Sequence of chain 49.T:
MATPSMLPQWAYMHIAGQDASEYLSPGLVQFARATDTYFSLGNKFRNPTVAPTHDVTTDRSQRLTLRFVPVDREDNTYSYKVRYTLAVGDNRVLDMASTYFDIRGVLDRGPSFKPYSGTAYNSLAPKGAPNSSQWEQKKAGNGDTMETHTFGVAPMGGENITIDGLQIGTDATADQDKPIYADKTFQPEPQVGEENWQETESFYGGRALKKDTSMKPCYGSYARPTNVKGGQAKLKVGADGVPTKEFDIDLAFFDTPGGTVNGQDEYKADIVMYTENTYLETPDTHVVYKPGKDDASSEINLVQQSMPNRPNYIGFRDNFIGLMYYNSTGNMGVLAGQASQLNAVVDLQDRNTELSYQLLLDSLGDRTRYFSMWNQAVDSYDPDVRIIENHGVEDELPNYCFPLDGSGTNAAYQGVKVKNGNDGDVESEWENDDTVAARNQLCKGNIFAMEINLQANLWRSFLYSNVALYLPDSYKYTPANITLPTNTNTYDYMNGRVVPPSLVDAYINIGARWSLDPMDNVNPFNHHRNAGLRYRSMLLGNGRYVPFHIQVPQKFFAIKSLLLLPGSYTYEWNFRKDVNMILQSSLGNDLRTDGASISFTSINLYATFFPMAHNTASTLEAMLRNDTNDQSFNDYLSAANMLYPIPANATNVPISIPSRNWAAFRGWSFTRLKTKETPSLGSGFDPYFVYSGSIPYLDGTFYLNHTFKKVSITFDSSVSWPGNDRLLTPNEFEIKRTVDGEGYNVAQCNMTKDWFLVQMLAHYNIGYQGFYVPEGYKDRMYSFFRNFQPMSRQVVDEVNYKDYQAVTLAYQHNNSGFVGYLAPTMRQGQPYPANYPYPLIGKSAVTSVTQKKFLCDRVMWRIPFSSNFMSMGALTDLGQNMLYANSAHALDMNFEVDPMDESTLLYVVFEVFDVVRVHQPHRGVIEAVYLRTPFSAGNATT

Binding-site contacts:
Ligand atom N contacts residue ASN47 of chain 49.U at 3.8 Å.
Ligand atom OD2 contacts residue PRO864 of chain 49.T at 3.7 Å.
Ligand atom OD1 contacts residue ALA874 of chain 49.T at 3.7 Å.
Ligand atom CD1 contacts residue ALA20 of chain 49.U at 3.7 Å (hydrophobic).
Ligand atom CD1 contacts residue LEU637 of chain 49.T at 3.7 Å (hydrophobic).
Ligand atom CD1 contacts residue SER21 of chain 49.U at 3.6 Å.
Ligand atom CB contacts residue PHE45 of chain 49.U at 3.3 Å (hydrophobic).
Ligand atom CG2 contacts residue LEU637 of chain 49.T at 3.8 Å (hydrophobic).
Ligand atom CD1 contacts residue ASN634 of chain 49.T at 3.6 Å.
Ligand atom O contacts residue TYR636 of chain 49.T at 3.5 Å (h-bond).
Ligand atom CA contacts residue ASN47 of chain 49.U at 3.8 Å.
Ligand atom ND2 contacts residue ARG666 of chain 49.T at 3.4 Å (salt-bridge).
Ligand atom O contacts residue ASN47 of chain 49.U at 3.3 Å (h-bond).
Ligand atom N contacts residue TYR636 of chain 49.T at 3.8 Å.
Ligand atom CG1 contacts residue GLU911 of chain 49.T at 3.7 Å.
Ligand atom O contacts residue GLU911 of chain 49.T at 3.1 Å (salt-bridge).
Ligand atom CE1 contacts residue ASN634 of chain 49.T at 3.4 Å.
Ligand atom CA contacts residue GLY42 of chain 49.U at 3.6 Å.
Ligand atom O contacts residue GLY42 of chain 49.U at 2.9 Å (h-bond).
Ligand atom O contacts residue ARG666 of chain 49.T at 3.1 Å (salt-bridge).
Ligand atom N contacts residue PHE45 of chain 49.U at 3.4 Å (h-bond).
Ligand atom N contacts residue ARG46 of chain 49.U at 3.5 Å (salt-bridge).
Ligand atom N contacts residue SER871 of chain 49.T at 3.5 Å (h-bond).
Ligand atom CA contacts residue TYR636 of chain 49.T at 3.7 Å (hydrophobic).
Ligand atom O contacts residue TYR636 of chain 49.T at 3.1 Å (h-bond).
Ligand atom C contacts residue GLU911 of chain 49.T at 3.3 Å.
Ligand atom CD1 contacts residue ARG33 of chain 49.U at 3.8 Å.
Ligand atom CB contacts residue GLY42 of chain 49.U at 3.5 Å.
Ligand atom N contacts residue GLY42 of chain 49.U at 3.2 Å (h-bond).
Ligand atom CZ contacts residue PHE633 of chain 49.T at 3.7 Å (hydrophobic).
Ligand atom CG2 contacts residue TYR636 of chain 49.T at 3.4 Å (hydrophobic).
Ligand atom CA contacts residue PHE45 of chain 49.U at 3.6 Å (hydrophobic).
Ligand atom CZ contacts residue ASN634 of chain 49.T at 3.8 Å.
Ligand atom O contacts residue ARG46 of chain 49.U at 3.5 Å (salt-bridge).
Ligand atom CA contacts residue GLU911 of chain 49.T at 3.8 Å.
Ligand atom CB contacts residue GLY42 of chain 49.U at 3.7 Å.
Ligand atom C contacts residue GLY42 of chain 49.U at 3.5 Å.
Ligand atom OD1 contacts residue ALA762 of chain 49.T at 3.5 Å.
Ligand atom OD1 contacts residue ARG862 of chain 49.T at 3.1 Å.
Ligand atom OD2 contacts residue SER871 of chain 49.T at 3.2 Å (h-bond).

Sequence of chain 49.U:
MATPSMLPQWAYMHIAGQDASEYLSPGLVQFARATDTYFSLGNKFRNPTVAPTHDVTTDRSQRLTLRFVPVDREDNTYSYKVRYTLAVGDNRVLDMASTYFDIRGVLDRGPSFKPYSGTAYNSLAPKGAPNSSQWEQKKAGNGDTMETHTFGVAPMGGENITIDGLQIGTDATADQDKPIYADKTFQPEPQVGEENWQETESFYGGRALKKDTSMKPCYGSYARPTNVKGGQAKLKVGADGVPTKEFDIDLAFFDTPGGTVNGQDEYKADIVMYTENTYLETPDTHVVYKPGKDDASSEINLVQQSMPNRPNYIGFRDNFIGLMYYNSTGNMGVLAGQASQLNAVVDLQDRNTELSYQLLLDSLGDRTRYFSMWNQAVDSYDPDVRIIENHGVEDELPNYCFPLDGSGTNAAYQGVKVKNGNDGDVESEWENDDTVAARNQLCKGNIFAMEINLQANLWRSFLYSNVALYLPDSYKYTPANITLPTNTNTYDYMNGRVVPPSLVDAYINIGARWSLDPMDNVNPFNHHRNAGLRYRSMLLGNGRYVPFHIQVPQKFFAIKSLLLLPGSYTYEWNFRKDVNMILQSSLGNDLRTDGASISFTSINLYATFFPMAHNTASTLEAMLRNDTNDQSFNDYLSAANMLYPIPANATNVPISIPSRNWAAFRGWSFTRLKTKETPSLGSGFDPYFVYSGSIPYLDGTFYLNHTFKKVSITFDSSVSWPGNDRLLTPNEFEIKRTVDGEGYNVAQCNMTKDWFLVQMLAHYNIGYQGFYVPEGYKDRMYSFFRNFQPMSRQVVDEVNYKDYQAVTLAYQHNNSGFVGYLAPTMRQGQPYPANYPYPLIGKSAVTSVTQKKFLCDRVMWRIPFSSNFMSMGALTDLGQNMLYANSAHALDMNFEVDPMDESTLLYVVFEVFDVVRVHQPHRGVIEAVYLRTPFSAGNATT

A protein and the small-molecule ligand that binds it are described below.
Small molecule (SMILES): CC[C@H](C)[C@H](NC(=O)[C@@H](N)CC(=O)O)C(=O)N[C@@H](CC(N)=O)C(=O)N[C@@H](Cc1ccccc1)C(=O)N[C@@H](CO)C(=O)N[C@@H](CO)C(=O)N[C@H](C=O)CC(C)C